A protein and the small-molecule ligand that binds it are described below.
Small molecule (SMILES): NCc1cc2[nH]c(=O)c(=O)[nH]c2cc1[N+](=O)[O-]

Sequence of chain 1.B:
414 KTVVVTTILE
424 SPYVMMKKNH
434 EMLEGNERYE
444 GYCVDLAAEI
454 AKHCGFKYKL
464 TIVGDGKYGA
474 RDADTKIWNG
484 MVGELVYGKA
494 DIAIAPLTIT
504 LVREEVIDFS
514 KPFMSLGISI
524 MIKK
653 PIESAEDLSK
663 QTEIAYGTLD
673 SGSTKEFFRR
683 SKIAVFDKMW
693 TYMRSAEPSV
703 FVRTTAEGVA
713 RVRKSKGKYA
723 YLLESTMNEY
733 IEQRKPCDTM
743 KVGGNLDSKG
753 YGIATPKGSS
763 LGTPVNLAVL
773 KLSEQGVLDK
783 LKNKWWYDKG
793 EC

Binding-site contacts:
Ligand atom N17 contacts residue PRO499 of chain 1.B at 3.4 Å.
Ligand atom C7 contacts residue GLU726 of chain 1.B at 3.9 Å.
Ligand atom C6 contacts residue PRO499 of chain 1.B at 3.4 Å (hydrophobic).
Ligand atom C2 contacts residue TYR471 of chain 1.B at 3.5 Å (hydrophobic).
Ligand atom C5 contacts residue TYR471 of chain 1.B at 3.6 Å (hydrophobic).
Ligand atom C8 contacts residue TYR471 of chain 1.B at 3.4 Å (hydrophobic).
Ligand atom N2 contacts residue THR501 of chain 1.B at 3.4 Å (h-bond).
Ligand atom N2 contacts residue TYR471 of chain 1.B at 3.6 Å.
Ligand atom C contacts residue GLU423 of chain 1.B at 3.9 Å.
Ligand atom C2 contacts residue PRO499 of chain 1.B at 3.9 Å (hydrophobic).
Ligand atom C contacts residue GLU726 of chain 1.B at 4.1 Å.
Ligand atom C2 contacts residue ARG506 of chain 1.B at 3.8 Å.
Ligand atom N3 contacts residue GLU726 of chain 1.B at 3.7 Å.
Ligand atom O2 contacts residue THR501 of chain 1.B at 2.9 Å (h-bond).
Ligand atom C1 contacts residue TYR471 of chain 1.B at 3.6 Å (hydrophobic).
Ligand atom C7 contacts residue TYR471 of chain 1.B at 3.9 Å (hydrophobic).
Ligand atom C1 contacts residue ARG506 of chain 1.B at 3.8 Å.
Ligand atom C4 contacts residue PRO499 of chain 1.B at 3.6 Å (hydrophobic).
Ligand atom O1 contacts residue ARG506 of chain 1.B at 2.9 Å (salt-bridge).
Ligand atom N17 contacts residue TYR426 of chain 1.B at 3.6 Å.
Ligand atom O2 contacts residue PRO499 of chain 1.B at 4.1 Å.
Ligand atom C6 contacts residue TYR753 of chain 1.B at 3.9 Å (hydrophobic).
Ligand atom O2 contacts residue ARG506 of chain 1.B at 2.5 Å (salt-bridge).
Ligand atom C5 contacts residue GLU726 of chain 1.B at 4.0 Å.
Ligand atom C3 contacts residue TYR471 of chain 1.B at 3.4 Å (hydrophobic).
Ligand atom O1 contacts residue TYR471 of chain 1.B at 3.8 Å.
Ligand atom C contacts residue TYR471 of chain 1.B at 3.7 Å (hydrophobic).
Ligand atom N2 contacts residue PRO499 of chain 1.B at 2.9 Å (h-bond).
Ligand atom N1 contacts residue TYR471 of chain 1.B at 3.5 Å.
Ligand atom O2 contacts residue TYR471 of chain 1.B at 3.9 Å.
Ligand atom C8 contacts residue GLU726 of chain 1.B at 4.1 Å.
Ligand atom O3 contacts residue GLU423 of chain 1.B at 3.2 Å (salt-bridge).
Ligand atom O2 contacts residue LEU500 of chain 1.B at 3.5 Å.
Ligand atom N17 contacts residue GLU423 of chain 1.B at 3.5 Å.
Ligand atom N17 contacts residue TYR471 of chain 1.B at 3.0 Å (h-bond).
Ligand atom C contacts residue TYR753 of chain 1.B at 3.9 Å (hydrophobic).
Ligand atom C6 contacts residue TYR471 of chain 1.B at 3.4 Å (hydrophobic).
Ligand atom O5 contacts residue GLU726 of chain 1.B at 2.8 Å (salt-bridge).
Ligand atom C4 contacts residue TYR471 of chain 1.B at 3.5 Å (hydrophobic).
Ligand atom C2 contacts residue THR501 of chain 1.B at 3.4 Å.